Binding-site contacts:
Ligand atom N25 contacts residue GLY70 of chain 1.A at 3.0 Å (h-bond).
Ligand atom C15 contacts residue GLY70 of chain 1.A at 3.3 Å.
Ligand atom C54 contacts residue ARG53 of chain 1.A at 3.5 Å.
Ligand atom C63 contacts residue PHE58 of chain 1.A at 3.5 Å (hydrophobic).
Ligand atom C41 contacts residue ARG80 of chain 1.A at 3.5 Å.
Ligand atom C57 contacts residue GLN61 of chain 1.A at 3.5 Å.
Ligand atom O61 contacts residue PHE58 of chain 1.A at 3.6 Å.
Ligand atom C29 contacts residue GLN109 of chain 1.A at 3.4 Å.
Ligand atom C08 contacts residue ARG53 of chain 1.A at 3.5 Å.
Ligand atom C27 contacts residue ASN100 of chain 1.A at 3.6 Å.
Ligand atom C55 contacts residue ARG53 of chain 1.A at 3.6 Å.
Ligand atom C41 contacts residue GLY107 of chain 1.A at 3.5 Å.
Ligand atom C38 contacts residue SER75 of chain 1.A at 3.6 Å.
Ligand atom N62 contacts residue PHE58 of chain 1.A at 3.4 Å.
Ligand atom O39 contacts residue SER79 of chain 1.A at 3.4 Å.
Ligand atom C59 contacts residue PHE111 of chain 1.A at 3.4 Å (hydrophobic).
Ligand atom C29 contacts residue GLY70 of chain 1.A at 3.1 Å.
Ligand atom O40 contacts residue SER75 of chain 1.A at 2.8 Å (h-bond).
Ligand atom O01 contacts residue TRP119 of chain 1.A at 3.1 Å (h-bond).
Ligand atom O40 contacts residue LYS74 of chain 1.A at 3.2 Å.
Ligand atom C14 contacts residue GLY70 of chain 1.A at 3.4 Å.
Ligand atom C58 contacts residue PHE111 of chain 1.A at 3.5 Å (hydrophobic).
Ligand atom O39 contacts residue LYS74 of chain 1.A at 2.8 Å (salt-bridge).
Ligand atom O48 contacts residue ARG53 of chain 1.A at 3.2 Å (salt-bridge).
Ligand atom C27 contacts residue GLN109 of chain 1.A at 3.5 Å.
Ligand atom C42 contacts residue THR105 of chain 1.A at 3.2 Å.
Ligand atom C60 contacts residue HIS124 of chain 1.A at 3.6 Å.
Ligand atom C33 contacts residue GLY72 of chain 1.A at 3.5 Å.
Ligand atom O40 contacts residue SER79 of chain 1.A at 3.5 Å (h-bond).
Ligand atom O65 contacts residue TRP119 of chain 1.A at 3.2 Å (h-bond).
Ligand atom C38 contacts residue SER79 of chain 1.A at 3.5 Å.
Ligand atom C27 contacts residue GLY70 of chain 1.A at 3.4 Å.
Ligand atom C38 contacts residue LYS74 of chain 1.A at 3.4 Å.
Ligand atom O46 contacts residue GLN61 of chain 1.A at 3.2 Å (h-bond).
Ligand atom N56 contacts residue ASN100 of chain 1.A at 3.1 Å (h-bond).
Ligand atom C28 contacts residue GLY70 of chain 1.A at 3.5 Å.
Ligand atom C26 contacts residue ASN100 of chain 1.A at 3.4 Å.
Ligand atom O61 contacts residue ARG53 of chain 1.A at 2.6 Å (salt-bridge).
Ligand atom C28 contacts residue GLN109 of chain 1.A at 3.3 Å.
Ligand atom C44 contacts residue GLN109 of chain 1.A at 3.5 Å.

The small molecule below binds the protein below.
Small molecule (SMILES): NCCOCCNC(=O)[C@@H]1CCNC(=O)CCC(=O)N2CCC[C@](Cc3ccccc3)(C2)C(=O)N[C@@H](Cc2ccc(-c3ccc(CCC(=O)O)cc3)cc2)C(=O)NCc2ccccc2CC(=O)N1

Sequence of chain 1.A:
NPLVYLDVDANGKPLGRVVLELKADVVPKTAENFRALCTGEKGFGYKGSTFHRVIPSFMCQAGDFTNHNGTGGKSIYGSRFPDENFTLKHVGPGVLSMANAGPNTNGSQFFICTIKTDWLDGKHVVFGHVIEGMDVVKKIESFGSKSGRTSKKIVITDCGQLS